The protein below binds the small molecule below.
Small molecule (SMILES): Cc1c(F)cccc1Cc1c(C(=O)N2CCNCC2)c2c(C)c(O)ccc2n1-c1ccccc1

Binding-site contacts:
Ligand atom O32 contacts residue TYR83 of chain 1.B at 3.6 Å.
Ligand atom C17 contacts residue THR85 of chain 1.B at 3.5 Å.
Ligand atom C52 contacts residue ASP38 of chain 1.B at 3.4 Å.
Ligand atom C38 contacts residue GLN19 of chain 1.B at 3.5 Å.
Ligand atom O32 contacts residue SER84 of chain 1.B at 3.9 Å.
Ligand atom C11 contacts residue THR85 of chain 1.B at 3.4 Å.
Ligand atom C2 contacts residue SER230 of chain 1.B at 3.9 Å.
Ligand atom C20 contacts residue ASP38 of chain 1.B at 3.2 Å.
Ligand atom C19 contacts residue ALA229 of chain 1.B at 3.9 Å (hydrophobic).
Ligand atom C22 contacts residue TYR83 of chain 1.B at 3.9 Å (hydrophobic).
Ligand atom C20 contacts residue ALA229 of chain 1.B at 3.9 Å (hydrophobic).
Ligand atom C39 contacts residue GLN19 of chain 1.B at 3.5 Å.
Ligand atom F62 contacts residue VAL127 of chain 1.B at 3.8 Å.
Ligand atom C53 contacts residue TYR83 of chain 1.B at 3.6 Å (hydrophobic).
Ligand atom N21 contacts residue GLY40 of chain 1.B at 4.0 Å.
Ligand atom C5 contacts residue THR85 of chain 1.B at 3.9 Å.
Ligand atom C52 contacts residue VAL127 of chain 1.B at 3.5 Å (hydrophobic).
Ligand atom F62 contacts residue VAL36 of chain 1.B at 3.4 Å.
Ligand atom C20 contacts residue GLY228 of chain 1.B at 3.7 Å.
Ligand atom C19 contacts residue GLY228 of chain 1.B at 4.0 Å.
Ligand atom C22 contacts residue ASP38 of chain 1.B at 3.3 Å.
Ligand atom O32 contacts residue THR85 of chain 1.B at 2.7 Å (h-bond).
Ligand atom C40 contacts residue SER230 of chain 1.B at 3.6 Å.
Ligand atom C46 contacts residue THR85 of chain 1.B at 3.4 Å.
Ligand atom C51 contacts residue VAL127 of chain 1.B at 3.8 Å (hydrophobic).
Ligand atom N21 contacts residue ASP38 of chain 1.B at 2.8 Å (salt-bridge).
Ligand atom C39 contacts residue SER230 of chain 1.B at 3.8 Å.
Ligand atom C19 contacts residue ASP226 of chain 1.B at 3.5 Å.
Ligand atom C58 contacts residue PHE124 of chain 1.B at 3.7 Å (hydrophobic).
Ligand atom O16 contacts residue MET303 of chain 1.B at 3.7 Å.
Ligand atom F62 contacts residue ASP38 of chain 1.B at 3.5 Å.
Ligand atom C3 contacts residue THR85 of chain 1.B at 3.9 Å.
Ligand atom C22 contacts residue GLY40 of chain 1.B at 3.9 Å.
Ligand atom C20 contacts residue ASP226 of chain 1.B at 3.2 Å.
Ligand atom C10 contacts residue THR85 of chain 1.B at 3.4 Å.
Ligand atom C58 contacts residue GLY228 of chain 1.B at 3.4 Å.
Ligand atom C51 contacts residue ASP38 of chain 1.B at 3.9 Å.
Ligand atom C1 contacts residue SER230 of chain 1.B at 3.8 Å.
Ligand atom N21 contacts residue ASP226 of chain 1.B at 3.1 Å (salt-bridge).
Ligand atom C4 contacts residue THR85 of chain 1.B at 3.5 Å.

Sequence of chain 1.B:
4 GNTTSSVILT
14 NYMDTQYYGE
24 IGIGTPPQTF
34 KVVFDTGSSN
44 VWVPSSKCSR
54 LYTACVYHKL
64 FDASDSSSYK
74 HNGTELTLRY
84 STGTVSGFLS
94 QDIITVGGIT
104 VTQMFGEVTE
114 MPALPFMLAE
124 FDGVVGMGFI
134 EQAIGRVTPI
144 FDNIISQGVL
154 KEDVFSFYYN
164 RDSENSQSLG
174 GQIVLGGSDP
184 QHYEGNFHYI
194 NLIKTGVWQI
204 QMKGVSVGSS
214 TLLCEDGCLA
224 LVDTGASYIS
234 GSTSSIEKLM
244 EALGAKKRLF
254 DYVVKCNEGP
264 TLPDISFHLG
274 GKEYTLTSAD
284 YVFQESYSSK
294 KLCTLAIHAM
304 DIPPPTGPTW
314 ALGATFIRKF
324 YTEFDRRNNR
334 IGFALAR